A small-molecule ligand and the protein it binds are described below.
Small molecule (SMILES): OC[C@H]1O[C@H](OC[C@H]2O[C@@](O)(CO)[C@@H](O)[C@@H]2O)[C@H](O)[C@@H](O)[C@@H]1O

Sequence of chain 1.A:
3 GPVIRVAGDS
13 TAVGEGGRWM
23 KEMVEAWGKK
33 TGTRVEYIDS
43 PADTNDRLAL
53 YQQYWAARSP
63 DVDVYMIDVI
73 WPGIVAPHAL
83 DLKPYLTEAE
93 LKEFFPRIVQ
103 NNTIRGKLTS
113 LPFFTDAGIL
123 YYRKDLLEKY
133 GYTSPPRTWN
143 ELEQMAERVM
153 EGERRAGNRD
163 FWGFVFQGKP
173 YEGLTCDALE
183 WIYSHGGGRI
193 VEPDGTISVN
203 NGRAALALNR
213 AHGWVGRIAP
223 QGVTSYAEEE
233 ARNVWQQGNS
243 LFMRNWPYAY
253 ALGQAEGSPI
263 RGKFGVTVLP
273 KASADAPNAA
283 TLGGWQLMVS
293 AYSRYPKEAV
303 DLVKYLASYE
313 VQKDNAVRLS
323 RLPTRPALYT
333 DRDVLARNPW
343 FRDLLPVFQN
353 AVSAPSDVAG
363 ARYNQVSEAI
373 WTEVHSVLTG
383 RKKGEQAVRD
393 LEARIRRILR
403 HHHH

Binding-site contacts:
Ligand atom O5 contacts residue TRP248 of chain 1.A at 3.2 Å (h-bond).
Ligand atom C3 contacts residue ASP11 of chain 1.A at 3.7 Å.
Ligand atom O4 contacts residue ARG49 of chain 1.A at 2.8 Å (salt-bridge).
Ligand atom O6 contacts residue GLU230 of chain 1.A at 2.7 Å (salt-bridge).
Ligand atom C2 contacts residue TRP248 of chain 1.A at 3.8 Å (hydrophobic).
Ligand atom O1 contacts residue ASP118 of chain 1.A at 2.7 Å (salt-bridge).
Ligand atom O4 contacts residue GLU174 of chain 1.A at 3.7 Å.
Ligand atom O6 contacts residue GLY175 of chain 1.A at 3.3 Å.
Ligand atom C2 contacts residue TRP287 of chain 1.A at 3.7 Å (hydrophobic).
Ligand atom O3 contacts residue GLY286 of chain 1.A at 3.0 Å (h-bond).
Ligand atom O5 contacts residue GLU230 of chain 1.A at 3.3 Å (salt-bridge).
Ligand atom O6 contacts residue TYR173 of chain 1.A at 3.5 Å.
Ligand atom O3 contacts residue ARG323 of chain 1.A at 2.8 Å (salt-bridge).
Ligand atom C3 contacts residue TRP287 of chain 1.A at 3.6 Å (hydrophobic).
Ligand atom O2 contacts residue TYR250 of chain 1.A at 3.3 Å.
Ligand atom C1 contacts residue PHE116 of chain 1.A at 3.8 Å (hydrophobic).
Ligand atom C3 contacts residue ASP70 of chain 1.A at 3.3 Å.
Ligand atom C6 contacts residue GLY175 of chain 1.A at 3.6 Å.
Ligand atom O3 contacts residue GLY285 of chain 1.A at 3.1 Å.
Ligand atom O1 contacts residue TYR250 of chain 1.A at 3.6 Å.
Ligand atom C2 contacts residue ASP118 of chain 1.A at 3.4 Å.
Ligand atom O3 contacts residue ASP70 of chain 1.A at 2.7 Å (salt-bridge).
Ligand atom O6 contacts residue TRP287 of chain 1.A at 3.0 Å (h-bond).
Ligand atom C4 contacts residue ASP11 of chain 1.A at 3.7 Å.
Ligand atom O2 contacts residue TRP287 of chain 1.A at 3.0 Å (h-bond).
Ligand atom C1 contacts residue ASP118 of chain 1.A at 4.0 Å.
Ligand atom O4 contacts residue THR46 of chain 1.A at 3.8 Å.
Ligand atom O2 contacts residue VAL15 of chain 1.A at 3.7 Å.
Ligand atom O4 contacts residue ASP70 of chain 1.A at 2.6 Å (salt-bridge).
Ligand atom O4 contacts residue ASP11 of chain 1.A at 2.6 Å (salt-bridge).
Ligand atom C4 contacts residue ASP70 of chain 1.A at 3.6 Å.
Ligand atom C1 contacts residue ASP118 of chain 1.A at 3.3 Å.
Ligand atom O3 contacts residue ASP11 of chain 1.A at 2.8 Å (salt-bridge).
Ligand atom C4 contacts residue TRP287 of chain 1.A at 3.5 Å (hydrophobic).
Ligand atom O3 contacts residue PHE116 of chain 1.A at 3.4 Å.
Ligand atom O2 contacts residue GLY286 of chain 1.A at 3.2 Å (h-bond).
Ligand atom O1 contacts residue TRP248 of chain 1.A at 3.5 Å.
Ligand atom C1 contacts residue TRP248 of chain 1.A at 3.5 Å (hydrophobic).
Ligand atom C6 contacts residue GLU230 of chain 1.A at 3.5 Å.
Ligand atom O2 contacts residue ASP118 of chain 1.A at 2.7 Å (salt-bridge).